Binding-site contacts:
Ligand atom C26 contacts residue MET122 of chain 1.A at 3.6 Å (hydrophobic).
Ligand atom O31 contacts residue PHE145 of chain 1.A at 3.2 Å.
Ligand atom C39 contacts residue LEU44 of chain 1.A at 3.7 Å (hydrophobic).
Ligand atom C27 contacts residue SER161 of chain 1.A at 3.2 Å.
Ligand atom F18 contacts residue LEU148 of chain 1.A at 3.3 Å.
Ligand atom O31 contacts residue VAL133 of chain 1.A at 3.1 Å.
Ligand atom C35 contacts residue GLN43 of chain 1.A at 3.6 Å.
Ligand atom F20 contacts residue LEU153 of chain 1.A at 3.3 Å.
Ligand atom F18 contacts residue ILE154 of chain 1.A at 3.7 Å.
Ligand atom C38 contacts residue ARG121 of chain 1.A at 3.3 Å.
Ligand atom C38 contacts residue ARG124 of chain 1.A at 3.4 Å.
Ligand atom F22 contacts residue HIS236 of chain 1.A at 3.1 Å.
Ligand atom F23 contacts residue MET115 of chain 1.A at 3.5 Å.
Ligand atom O36 contacts residue ARG124 of chain 1.A at 2.5 Å (salt-bridge).
Ligand atom O31 contacts residue PHE135 of chain 1.A at 3.4 Å.
Ligand atom C32 contacts residue PHE134 of chain 1.A at 3.3 Å (hydrophobic).
Ligand atom C29 contacts residue PHE158 of chain 1.A at 3.4 Å (hydrophobic).
Ligand atom C24 contacts residue VAL133 of chain 1.A at 3.8 Å (hydrophobic).
Ligand atom F21 contacts residue ILE157 of chain 1.A at 3.4 Å.
Ligand atom C24 contacts residue MET122 of chain 1.A at 3.4 Å (hydrophobic).
Ligand atom C29 contacts residue MET122 of chain 1.A at 3.6 Å (hydrophobic).
Ligand atom C28 contacts residue VAL133 of chain 1.A at 3.6 Å (hydrophobic).
Ligand atom C29 contacts residue ILE157 of chain 1.A at 3.7 Å (hydrophobic).
Ligand atom C10 contacts residue ILE157 of chain 1.A at 3.5 Å (hydrophobic).
Ligand atom O36 contacts residue ARG121 of chain 1.A at 3.1 Å (salt-bridge).
Ligand atom C25 contacts residue MET122 of chain 1.A at 3.4 Å (hydrophobic).
Ligand atom C39 contacts residue ALA125 of chain 1.A at 3.4 Å (hydrophobic).
Ligand atom C40 contacts residue MET122 of chain 1.A at 3.5 Å (hydrophobic).
Ligand atom C9 contacts residue ILE154 of chain 1.A at 3.6 Å (hydrophobic).
Ligand atom F22 contacts residue LEU81 of chain 1.A at 3.3 Å.
Ligand atom C40 contacts residue ARG121 of chain 1.A at 3.4 Å.
Ligand atom C28 contacts residue SER161 of chain 1.A at 3.7 Å.
Ligand atom F22 contacts residue MET115 of chain 1.A at 3.7 Å.
Ligand atom C7 contacts residue PHE145 of chain 1.A at 3.4 Å (hydrophobic).
Ligand atom C26 contacts residue VAL133 of chain 1.A at 3.4 Å (hydrophobic).
Ligand atom C28 contacts residue ILE157 of chain 1.A at 3.6 Å (hydrophobic).
Ligand atom C27 contacts residue VAL133 of chain 1.A at 3.5 Å (hydrophobic).
Ligand atom C40 contacts residue VAL118 of chain 1.A at 3.7 Å (hydrophobic).
Ligand atom O17 contacts residue CYS77 of chain 1.A at 3.6 Å.
Ligand atom C25 contacts residue VAL133 of chain 1.A at 3.5 Å (hydrophobic).

Sequence of chain 1.A:
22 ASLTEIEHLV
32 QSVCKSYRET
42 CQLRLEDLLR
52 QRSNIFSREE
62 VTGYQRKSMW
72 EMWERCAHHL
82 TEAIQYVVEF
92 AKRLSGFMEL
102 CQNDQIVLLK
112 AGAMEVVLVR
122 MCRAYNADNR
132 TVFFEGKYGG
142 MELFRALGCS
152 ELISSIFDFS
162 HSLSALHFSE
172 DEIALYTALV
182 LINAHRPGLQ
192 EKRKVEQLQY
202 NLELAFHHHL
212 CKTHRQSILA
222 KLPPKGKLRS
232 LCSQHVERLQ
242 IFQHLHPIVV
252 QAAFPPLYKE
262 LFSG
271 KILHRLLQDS

This protein binds this small molecule.
Small molecule (SMILES): C[C@H](CCO)N(C)C(=O)CCCN1c2ccccc2N(Cc2ccc(C(O)(C(F)(F)F)C(F)(F)F)cc2)S1(=O)=O